This protein binds this small molecule.
Small molecule (SMILES): Nc1ncnc2[nH]cnc12

Binding-site contacts:
Ligand atom C2 contacts residue VAL135 of chain 1.A at 3.5 Å (hydrophobic).
Ligand atom C4 contacts residue LEU185 of chain 1.A at 3.7 Å (hydrophobic).
Ligand atom N7 contacts residue ILE132 of chain 1.A at 4.2 Å.
Ligand atom C6 contacts residue ILE132 of chain 1.A at 4.4 Å (hydrophobic).
Ligand atom C6 contacts residue VAL135 of chain 1.A at 4.4 Å (hydrophobic).
Ligand atom N3 contacts residue ILE60 of chain 1.A at 3.9 Å.
Ligand atom N7 contacts residue ARG83 of chain 1.A at 4.2 Å.
Ligand atom C5 contacts residue LEU185 of chain 1.A at 3.5 Å (hydrophobic).
Ligand atom N1 contacts residue GLU133 of chain 1.A at 4.2 Å.
Ligand atom C2 contacts residue LEU185 of chain 1.A at 3.9 Å (hydrophobic).
Ligand atom N9 contacts residue LEU185 of chain 1.A at 4.3 Å.
Ligand atom N7 contacts residue VAL68 of chain 1.A at 4.2 Å.
Ligand atom C8 contacts residue VAL68 of chain 1.A at 3.9 Å (hydrophobic).
Ligand atom N9 contacts residue VAL68 of chain 1.A at 4.0 Å.
Ligand atom N6 contacts residue VAL116 of chain 1.A at 3.9 Å.
Ligand atom C6 contacts residue LEU185 of chain 1.A at 3.5 Å (hydrophobic).
Ligand atom N6 contacts residue ALA81 of chain 1.A at 3.7 Å.
Ligand atom N3 contacts residue LEU185 of chain 1.A at 3.7 Å.
Ligand atom C6 contacts residue ALA81 of chain 1.A at 3.8 Å (hydrophobic).
Ligand atom N1 contacts residue VAL135 of chain 1.A at 3.4 Å (h-bond).
Ligand atom C2 contacts residue TYR134 of chain 1.A at 4.3 Å (hydrophobic).
Ligand atom N1 contacts residue ALA81 of chain 1.A at 3.9 Å.
Ligand atom C2 contacts residue PHE352 of chain 1.A at 3.8 Å (hydrophobic).
Ligand atom C8 contacts residue THR195 of chain 1.A at 3.7 Å.
Ligand atom N6 contacts residue GLU133 of chain 1.A at 3.1 Å (salt-bridge).
Ligand atom N1 contacts residue LEU185 of chain 1.A at 3.8 Å.
Ligand atom N1 contacts residue TYR134 of chain 1.A at 4.3 Å.
Ligand atom N7 contacts residue THR195 of chain 1.A at 3.3 Å (h-bond).
Ligand atom C6 contacts residue GLU133 of chain 1.A at 4.1 Å.
Ligand atom N7 contacts residue LEU185 of chain 1.A at 4.0 Å.
Ligand atom N6 contacts residue LEU185 of chain 1.A at 4.0 Å.
Ligand atom N6 contacts residue VAL135 of chain 1.A at 4.3 Å.
Ligand atom C4 contacts residue VAL68 of chain 1.A at 4.1 Å (hydrophobic).
Ligand atom C2 contacts residue ILE60 of chain 1.A at 4.0 Å (hydrophobic).
Ligand atom N6 contacts residue ILE132 of chain 1.A at 3.4 Å.
Ligand atom N3 contacts residue PHE352 of chain 1.A at 3.5 Å.
Ligand atom C5 contacts residue THR195 of chain 1.A at 4.2 Å.
Ligand atom N6 contacts residue THR195 of chain 1.A at 4.2 Å.
Ligand atom C8 contacts residue ARG83 of chain 1.A at 3.9 Å.
Ligand atom C5 contacts residue VAL68 of chain 1.A at 4.2 Å (hydrophobic).

Sequence of chain 1.A:
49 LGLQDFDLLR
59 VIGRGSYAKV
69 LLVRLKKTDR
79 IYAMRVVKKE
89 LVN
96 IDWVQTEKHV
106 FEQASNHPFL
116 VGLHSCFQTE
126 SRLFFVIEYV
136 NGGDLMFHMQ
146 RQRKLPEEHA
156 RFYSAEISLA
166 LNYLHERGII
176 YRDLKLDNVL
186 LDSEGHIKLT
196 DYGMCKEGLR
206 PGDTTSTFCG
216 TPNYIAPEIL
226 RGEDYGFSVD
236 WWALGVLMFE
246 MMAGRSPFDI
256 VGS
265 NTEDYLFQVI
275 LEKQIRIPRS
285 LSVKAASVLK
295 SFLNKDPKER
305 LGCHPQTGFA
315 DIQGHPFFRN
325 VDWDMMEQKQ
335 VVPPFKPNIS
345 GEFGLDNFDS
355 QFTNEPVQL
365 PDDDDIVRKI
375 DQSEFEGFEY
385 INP